Sequence of chain 1.E:
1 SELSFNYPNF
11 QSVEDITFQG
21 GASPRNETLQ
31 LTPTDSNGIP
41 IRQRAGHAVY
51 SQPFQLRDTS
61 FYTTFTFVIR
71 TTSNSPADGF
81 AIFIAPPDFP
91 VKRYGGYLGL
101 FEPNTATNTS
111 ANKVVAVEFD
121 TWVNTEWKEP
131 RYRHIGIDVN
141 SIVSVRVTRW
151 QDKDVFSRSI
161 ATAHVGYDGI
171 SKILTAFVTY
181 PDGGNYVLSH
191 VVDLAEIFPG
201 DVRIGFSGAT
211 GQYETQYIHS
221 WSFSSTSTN

The protein below binds the small molecule below.
Small molecule (SMILES): CC(=O)NCC(=O)N[C@H](C(=O)N[C@H](C(=O)N[C@@H](CO)C(=O)N[C@@H](C)C=O)[C@@H](C)O)C(C)C

Binding-site contacts:
Ligand atom CA contacts residue THR125 of chain 1.E at 4.2 Å.
Ligand atom CG2 contacts residue GLU126 of chain 1.E at 4.2 Å.
Ligand atom N contacts residue GLU126 of chain 1.E at 3.3 Å (salt-bridge).
Ligand atom N contacts residue THR125 of chain 1.E at 3.5 Å.
Ligand atom CG2 contacts residue A2G1 of chain 1.CA at 3.4 Å.
Ligand atom C contacts residue A2G1 of chain 1.CA at 4.2 Å.
Ligand atom CA contacts residue GLU126 of chain 1.E at 3.8 Å.
Ligand atom CB contacts residue A2G1 of chain 1.CA at 2.5 Å.
Ligand atom OG1 contacts residue GLU126 of chain 1.E at 3.5 Å (salt-bridge).
Ligand atom C contacts residue THR125 of chain 1.E at 3.4 Å.
Ligand atom C contacts residue GLU126 of chain 1.E at 4.0 Å.
Ligand atom CA contacts residue GLU126 of chain 1.E at 4.4 Å.
Ligand atom OG1 contacts residue A2G1 of chain 1.CA at 1.3 Å.
Ligand atom CA contacts residue GLU126 of chain 1.E at 3.8 Å.
Ligand atom O contacts residue THR125 of chain 1.E at 3.7 Å.
Ligand atom OG contacts residue A2G1 of chain 1.CA at 3.5 Å.
Ligand atom CG1 contacts residue GLU126 of chain 1.E at 4.1 Å.
Ligand atom O contacts residue A2G1 of chain 1.CA at 4.0 Å.
Ligand atom CA contacts residue A2G1 of chain 1.CA at 4.3 Å.
Ligand atom CB contacts residue A2G1 of chain 1.CA at 3.8 Å.
Ligand atom CA contacts residue THR125 of chain 1.E at 3.5 Å.
Ligand atom CB contacts residue GLU126 of chain 1.E at 4.1 Å.
Ligand atom C contacts residue GLU126 of chain 1.E at 4.4 Å.
Ligand atom O contacts residue TRP122 of chain 1.E at 4.4 Å.
Ligand atom CG2 contacts residue THR125 of chain 1.E at 3.8 Å.
Ligand atom CB contacts residue GLU126 of chain 1.E at 4.4 Å.
Ligand atom C contacts residue A2G1 of chain 1.CA at 3.7 Å.
Ligand atom CB contacts residue PRO103 of chain 1.E at 4.2 Å (hydrophobic).
Ligand atom N contacts residue GLU126 of chain 1.E at 3.0 Å (salt-bridge).
Ligand atom C contacts residue GLU126 of chain 1.E at 3.9 Å.
Ligand atom N contacts residue A2G1 of chain 1.CA at 4.3 Å.
Ligand atom CB contacts residue TYR97 of chain 1.E at 3.1 Å (hydrophobic).
Ligand atom CB contacts residue A2G1 of chain 1.CA at 4.1 Å.
Ligand atom N contacts residue A2G1 of chain 1.CA at 3.9 Å.
Ligand atom CG2 contacts residue TRP122 of chain 1.E at 3.8 Å (hydrophobic).
Ligand atom N contacts residue THR125 of chain 1.E at 3.7 Å.
Ligand atom CA contacts residue TYR97 of chain 1.E at 4.5 Å (hydrophobic).
Ligand atom O contacts residue A2G1 of chain 1.CA at 4.1 Å.
Ligand atom O contacts residue GLU126 of chain 1.E at 3.5 Å.
Ligand atom CA contacts residue A2G1 of chain 1.CA at 3.6 Å.